Binding-site contacts:
Ligand atom C7 contacts residue LEU570 of chain 1.B at 3.9 Å (hydrophobic).
Ligand atom O7 contacts residue SER573 of chain 1.B at 3.3 Å.
Ligand atom N2 contacts residue ASN575 of chain 1.B at 2.9 Å (h-bond).
Ligand atom C2 contacts residue ASN575 of chain 1.B at 2.5 Å.
Ligand atom C4 contacts residue ASN575 of chain 1.B at 4.2 Å.
Ligand atom O7 contacts residue VAL569 of chain 1.B at 4.3 Å.
Ligand atom C1 contacts residue ASN575 of chain 1.B at 1.4 Å.
Ligand atom C1 contacts residue SER573 of chain 1.B at 3.4 Å.
Ligand atom C7 contacts residue VAL569 of chain 1.B at 4.2 Å (hydrophobic).
Ligand atom O7 contacts residue ASN575 of chain 1.B at 3.8 Å.
Ligand atom O5 contacts residue ASN575 of chain 1.B at 2.4 Å (h-bond).
Ligand atom O7 contacts residue LEU570 of chain 1.B at 3.4 Å (h-bond).
Ligand atom C5 contacts residue ASN575 of chain 1.B at 3.7 Å.
Ligand atom C7 contacts residue SER573 of chain 1.B at 4.2 Å.
Ligand atom C8 contacts residue LEU570 of chain 1.B at 3.5 Å (hydrophobic).
Ligand atom C8 contacts residue VAL569 of chain 1.B at 4.0 Å (hydrophobic).
Ligand atom C3 contacts residue ASN575 of chain 1.B at 3.8 Å.
Ligand atom C5 contacts residue SER573 of chain 1.B at 3.8 Å.
Ligand atom O5 contacts residue SER573 of chain 1.B at 3.6 Å.
Ligand atom C7 contacts residue ASN575 of chain 1.B at 3.6 Å.

This small molecule binds to this protein.
Small molecule (SMILES): CC(=O)N[C@@H]1[C@@H](O)[C@H](O)[C@@H](CO)O[C@H]1O

Sequence of chain 1.B:
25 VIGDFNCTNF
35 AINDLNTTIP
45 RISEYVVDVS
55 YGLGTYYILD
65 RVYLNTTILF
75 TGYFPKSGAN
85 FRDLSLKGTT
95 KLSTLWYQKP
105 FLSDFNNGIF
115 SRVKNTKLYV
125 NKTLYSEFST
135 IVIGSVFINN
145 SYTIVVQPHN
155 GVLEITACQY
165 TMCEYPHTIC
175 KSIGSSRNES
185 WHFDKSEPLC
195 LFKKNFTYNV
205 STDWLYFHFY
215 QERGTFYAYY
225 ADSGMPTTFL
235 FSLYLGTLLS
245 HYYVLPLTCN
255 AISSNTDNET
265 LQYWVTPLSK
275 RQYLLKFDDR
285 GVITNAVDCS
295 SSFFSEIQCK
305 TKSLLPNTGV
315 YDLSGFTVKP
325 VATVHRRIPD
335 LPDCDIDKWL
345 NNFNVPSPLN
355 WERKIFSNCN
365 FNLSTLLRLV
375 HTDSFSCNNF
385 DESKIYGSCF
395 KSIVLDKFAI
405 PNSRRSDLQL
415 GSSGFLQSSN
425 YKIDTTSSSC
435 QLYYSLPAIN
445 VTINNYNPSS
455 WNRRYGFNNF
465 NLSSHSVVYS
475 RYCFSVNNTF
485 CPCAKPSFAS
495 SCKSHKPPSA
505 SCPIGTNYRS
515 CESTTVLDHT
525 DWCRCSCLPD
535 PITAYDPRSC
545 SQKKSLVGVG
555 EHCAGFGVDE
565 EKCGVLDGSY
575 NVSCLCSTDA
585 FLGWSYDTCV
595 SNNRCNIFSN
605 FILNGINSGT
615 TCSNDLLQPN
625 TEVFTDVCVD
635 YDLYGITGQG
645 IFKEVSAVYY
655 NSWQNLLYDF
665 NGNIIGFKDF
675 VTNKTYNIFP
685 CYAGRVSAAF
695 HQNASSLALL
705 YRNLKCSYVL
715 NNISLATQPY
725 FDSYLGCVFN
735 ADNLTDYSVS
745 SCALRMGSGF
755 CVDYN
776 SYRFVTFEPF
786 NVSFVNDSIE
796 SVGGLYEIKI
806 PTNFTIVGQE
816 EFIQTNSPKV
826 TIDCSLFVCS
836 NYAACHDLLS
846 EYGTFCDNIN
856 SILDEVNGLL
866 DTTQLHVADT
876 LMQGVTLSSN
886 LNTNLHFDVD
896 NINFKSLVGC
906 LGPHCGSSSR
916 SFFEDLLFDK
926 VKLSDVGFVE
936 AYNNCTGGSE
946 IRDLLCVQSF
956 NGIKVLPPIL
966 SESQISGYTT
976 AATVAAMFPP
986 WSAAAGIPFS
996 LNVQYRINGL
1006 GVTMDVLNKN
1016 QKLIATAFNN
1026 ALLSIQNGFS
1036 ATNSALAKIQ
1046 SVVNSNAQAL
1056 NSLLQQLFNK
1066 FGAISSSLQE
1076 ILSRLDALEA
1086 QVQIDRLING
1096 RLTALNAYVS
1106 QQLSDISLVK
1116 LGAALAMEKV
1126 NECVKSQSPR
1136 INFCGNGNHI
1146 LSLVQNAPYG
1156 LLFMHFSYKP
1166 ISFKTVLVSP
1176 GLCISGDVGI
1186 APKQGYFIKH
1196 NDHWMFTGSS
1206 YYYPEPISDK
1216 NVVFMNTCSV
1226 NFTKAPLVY